Sequence of chain 1.B:
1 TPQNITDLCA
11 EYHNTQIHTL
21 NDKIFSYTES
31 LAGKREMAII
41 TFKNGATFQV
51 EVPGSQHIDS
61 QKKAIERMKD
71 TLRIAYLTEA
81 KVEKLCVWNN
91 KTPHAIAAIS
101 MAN

Binding-site contacts:
Ligand atom C10 contacts residue GLU11 of chain 1.B at 3.9 Å.
Ligand atom C11 contacts residue TYR12 of chain 1.B at 3.5 Å (hydrophobic).
Ligand atom C4 contacts residue LYS91 of chain 1.B at 3.7 Å.
Ligand atom C6 contacts residue TYR12 of chain 1.B at 3.8 Å (hydrophobic).
Ligand atom C7 contacts residue GLY33 of chain 1.C at 3.8 Å.
Ligand atom C11 contacts residue GLU11 of chain 1.B at 3.9 Å.
Ligand atom O5 contacts residue GLN56 of chain 1.B at 3.8 Å.
Ligand atom O2 contacts residue HIS13 of chain 1.B at 3.6 Å (h-bond).
Ligand atom O4 contacts residue LYS91 of chain 1.B at 2.8 Å (salt-bridge).
Ligand atom N5 contacts residue GLU11 of chain 1.B at 3.1 Å (salt-bridge).
Ligand atom O2 contacts residue ASN14 of chain 1.B at 3.4 Å (h-bond).
Ligand atom C6 contacts residue TRP88 of chain 1.B at 3.6 Å (hydrophobic).
Ligand atom O4 contacts residue GLU51 of chain 1.B at 3.0 Å (salt-bridge).
Ligand atom O6 contacts residue ILE58 of chain 1.B at 3.6 Å.
Ligand atom C5 contacts residue GLU11 of chain 1.B at 3.9 Å.
Ligand atom O1A contacts residue TYR12 of chain 1.B at 3.8 Å.
Ligand atom O6 contacts residue TRP88 of chain 1.B at 3.6 Å.
Ligand atom N5 contacts residue TYR12 of chain 1.B at 3.7 Å.
Ligand atom O4 contacts residue GLU11 of chain 1.B at 3.4 Å (salt-bridge).
Ligand atom C4 contacts residue GLU51 of chain 1.B at 3.6 Å.
Ligand atom C3 contacts residue LYS91 of chain 1.B at 3.7 Å.
Ligand atom C8 contacts residue HIS13 of chain 1.B at 3.9 Å.
Ligand atom C6 contacts residue GLN56 of chain 1.B at 3.9 Å.
Ligand atom C6 contacts residue HIS57 of chain 1.B at 3.9 Å.
Ligand atom O1B contacts residue TYR12 of chain 1.B at 3.4 Å.
Ligand atom C8 contacts residue ASN14 of chain 1.B at 3.9 Å.
Ligand atom O1B contacts residue HIS13 of chain 1.B at 2.7 Å (h-bond).
Ligand atom C4 contacts residue TRP88 of chain 1.B at 3.8 Å (hydrophobic).
Ligand atom O4 contacts residue GLN56 of chain 1.B at 3.4 Å.
Ligand atom O4 contacts residue GLN56 of chain 1.B at 3.8 Å.
Ligand atom C4 contacts residue GLU11 of chain 1.B at 3.4 Å.
Ligand atom O8 contacts residue TYR12 of chain 1.B at 3.9 Å.
Ligand atom C4 contacts residue GLN56 of chain 1.B at 3.4 Å.
Ligand atom C1 contacts residue HIS13 of chain 1.B at 3.9 Å.
Ligand atom O9 contacts residue ILE58 of chain 1.B at 3.6 Å.
Ligand atom O6 contacts residue GLN61 of chain 1.B at 3.2 Å (h-bond).
Ligand atom C9 contacts residue GLY33 of chain 1.C at 3.6 Å.
Ligand atom C5 contacts residue TRP88 of chain 1.B at 3.6 Å (hydrophobic).
Ligand atom O3 contacts residue LYS91 of chain 1.B at 2.8 Å (salt-bridge).
Ligand atom C3 contacts residue TRP88 of chain 1.B at 3.8 Å (hydrophobic).

A protein and the small-molecule ligand that binds it are described below.
Small molecule (SMILES): CC(=O)N[C@H]1[C@H](O[C@@H]2[C@H](O[C@]3(C(=O)O)C[C@H](O)[C@@H](NC(C)=O)[C@H]([C@H](O)[C@H](O)CO)O3)[C@@H](O)[C@H](O[C@H]3[C@H](O)[C@@H](O)[C@H](O)O[C@@H]3CO)O[C@@H]2CO)O[C@H](CO)[C@H](O)[C@@H]1O[C@@H]1O[C@H](CO)[C@H](O)[C@H](O)[C@H]1O[C@@H]1O[C@@H](C)[C@@H](O)[C@@H](O)[C@@H]1O

Sequence of chain 1.C:
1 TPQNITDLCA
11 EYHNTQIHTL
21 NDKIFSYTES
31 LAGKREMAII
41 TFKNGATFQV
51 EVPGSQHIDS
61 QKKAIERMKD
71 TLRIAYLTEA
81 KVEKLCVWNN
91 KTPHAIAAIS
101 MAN